This protein binds this small molecule.
Small molecule (SMILES): CC(=O)N[C@H]1[C@H](O[C@H]2[C@H](O)[C@@H](NC(C)=O)CO[C@@H]2CO)O[C@H](CO)[C@@H](O)[C@@H]1O

Sequence of chain 3.B:
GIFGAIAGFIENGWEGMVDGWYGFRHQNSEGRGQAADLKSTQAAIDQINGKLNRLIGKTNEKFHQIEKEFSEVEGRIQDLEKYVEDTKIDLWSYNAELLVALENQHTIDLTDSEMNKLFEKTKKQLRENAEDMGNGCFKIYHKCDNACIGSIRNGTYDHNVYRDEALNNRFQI

Sequence of chain 3.A:
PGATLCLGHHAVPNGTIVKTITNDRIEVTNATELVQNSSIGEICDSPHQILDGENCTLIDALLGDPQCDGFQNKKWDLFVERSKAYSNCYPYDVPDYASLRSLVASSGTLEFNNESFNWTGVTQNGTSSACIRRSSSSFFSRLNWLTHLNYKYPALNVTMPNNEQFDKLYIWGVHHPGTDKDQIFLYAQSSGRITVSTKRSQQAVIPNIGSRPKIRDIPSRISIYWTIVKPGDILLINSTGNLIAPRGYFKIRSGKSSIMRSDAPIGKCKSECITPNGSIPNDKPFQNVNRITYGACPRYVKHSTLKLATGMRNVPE

Binding-site contacts:
Ligand atom O7 contacts residue ASN32 of chain 3.A at 3.8 Å.
Ligand atom C3 contacts residue ASN32 of chain 3.A at 3.8 Å.
Ligand atom C1 contacts residue ALA33 of chain 3.A at 4.5 Å (hydrophobic).
Ligand atom C7 contacts residue ASN32 of chain 3.A at 3.6 Å.
Ligand atom C7 contacts residue THR34 of chain 3.A at 4.3 Å.
Ligand atom C8 contacts residue THR34 of chain 3.A at 3.9 Å.
Ligand atom O5 contacts residue THR312 of chain 3.A at 3.2 Å (h-bond).
Ligand atom C4 contacts residue ASN32 of chain 3.A at 4.3 Å.
Ligand atom C1 contacts residue ASN32 of chain 3.A at 1.5 Å.
Ligand atom C2 contacts residue ASN32 of chain 3.A at 2.5 Å.
Ligand atom C8 contacts residue ILE56 of chain 3.B at 4.2 Å (hydrophobic).
Ligand atom C6 contacts residue THR312 of chain 3.A at 4.2 Å.
Ligand atom C6 contacts residue LEU52 of chain 3.B at 3.8 Å (hydrophobic).
Ligand atom O6 contacts residue LEU52 of chain 3.B at 3.3 Å.
Ligand atom N2 contacts residue ASN32 of chain 3.A at 3.0 Å (h-bond).
Ligand atom C1 contacts residue THR312 of chain 3.A at 3.7 Å.
Ligand atom C6 contacts residue THR34 of chain 3.A at 4.4 Å.
Ligand atom O5 contacts residue ASN32 of chain 3.A at 2.3 Å (h-bond).
Ligand atom O6 contacts residue THR312 of chain 3.A at 4.2 Å.
Ligand atom C5 contacts residue THR312 of chain 3.A at 4.3 Å.
Ligand atom O7 contacts residue THR34 of chain 3.A at 4.0 Å.
Ligand atom C5 contacts residue ASN32 of chain 3.A at 3.7 Å.